Binding-site contacts:
Ligand atom C22 contacts residue ALA52 of chain 1.PA at 4.0 Å (hydrophobic).
Ligand atom C20 contacts residue MET225 of chain 1.PA at 4.0 Å (hydrophobic).
Ligand atom C5 contacts residue ARG274 of chain 1.PA at 4.1 Å.
Ligand atom C15 contacts residue TRP23 of chain 1.C at 3.5 Å (hydrophobic).
Ligand atom C19 contacts residue ALA52 of chain 1.PA at 3.5 Å (hydrophobic).
Ligand atom C26 contacts residue LEU15 of chain 1.PA at 4.1 Å (hydrophobic).
Ligand atom C8 contacts residue ARG54 of chain 1.C at 4.0 Å.
Ligand atom C28 contacts residue LEU14 of chain 1.PA at 3.8 Å (hydrophobic).
Ligand atom C4 contacts residue ARG274 of chain 1.PA at 4.1 Å.
Ligand atom C11 contacts residue PHE224 of chain 1.PA at 3.8 Å (hydrophobic).
Ligand atom CM2 contacts residue ASP47 of chain 1.C at 3.8 Å.
Ligand atom C12 contacts residue TRP23 of chain 1.C at 3.7 Å (hydrophobic).
Ligand atom C10 contacts residue VAL52 of chain 1.C at 3.7 Å (hydrophobic).
Ligand atom C15 contacts residue LEU55 of chain 1.PA at 3.7 Å (hydrophobic).
Ligand atom C13 contacts residue PHE224 of chain 1.PA at 4.0 Å (hydrophobic).
Ligand atom CM3 contacts residue MET164 of chain 1.P at 3.9 Å (hydrophobic).
Ligand atom CM2 contacts residue VAL52 of chain 1.C at 3.7 Å (hydrophobic).
Ligand atom C8 contacts residue PHE224 of chain 1.PA at 3.5 Å (hydrophobic).
Ligand atom C11 contacts residue ARG25 of chain 1.PA at 4.0 Å.
Ligand atom O1 contacts residue ARG25 of chain 1.PA at 3.5 Å.
Ligand atom C21 contacts residue MET225 of chain 1.PA at 3.7 Å (hydrophobic).
Ligand atom C26 contacts residue LEU14 of chain 1.PA at 3.7 Å (hydrophobic).
Ligand atom C27 contacts residue LEU14 of chain 1.PA at 3.7 Å (hydrophobic).
Ligand atom C16 contacts residue LEU55 of chain 1.PA at 3.9 Å (hydrophobic).
Ligand atom C16 contacts residue ASP51 of chain 1.PA at 3.7 Å.
Ligand atom C15 contacts residue PHE224 of chain 1.PA at 3.4 Å (hydrophobic).
Ligand atom C10 contacts residue ARG25 of chain 1.PA at 3.5 Å.
Ligand atom C14 contacts residue PHE224 of chain 1.PA at 3.5 Å (hydrophobic).
Ligand atom C12 contacts residue PHE224 of chain 1.PA at 3.9 Å (hydrophobic).
Ligand atom C2 contacts residue VAL52 of chain 1.C at 4.1 Å (hydrophobic).
Ligand atom C9 contacts residue ARG25 of chain 1.PA at 4.0 Å.
Ligand atom C23 contacts residue ALA52 of chain 1.PA at 3.5 Å (hydrophobic).
Ligand atom C7 contacts residue PHE224 of chain 1.PA at 3.6 Å (hydrophobic).
Ligand atom C13 contacts residue ASP51 of chain 1.PA at 4.0 Å.
Ligand atom C23 contacts residue ALA18 of chain 1.PA at 4.1 Å (hydrophobic).
Ligand atom C20 contacts residue ALA221 of chain 1.PA at 3.8 Å (hydrophobic).
Ligand atom C22 contacts residue MET225 of chain 1.PA at 3.6 Å (hydrophobic).
Ligand atom C27 contacts residue LEU15 of chain 1.PA at 3.9 Å (hydrophobic).
Ligand atom C20 contacts residue ALA52 of chain 1.PA at 3.9 Å (hydrophobic).
Ligand atom CM5 contacts residue ARG54 of chain 1.C at 3.4 Å.

Sequence of chain 1.C:
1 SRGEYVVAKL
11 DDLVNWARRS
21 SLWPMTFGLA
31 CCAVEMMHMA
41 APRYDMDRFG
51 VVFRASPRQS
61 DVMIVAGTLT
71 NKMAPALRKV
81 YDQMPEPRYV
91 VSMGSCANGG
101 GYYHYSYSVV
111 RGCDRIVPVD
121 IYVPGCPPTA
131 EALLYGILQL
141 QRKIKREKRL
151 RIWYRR

The small molecule below binds the protein below.
Small molecule (SMILES): COC1=C(OC)C(=O)C(C/C=C(/C)CCC=C(C)CC/C=C(/C)CC/C=C(\C)CC/C=C(\C)CC/C=C(\C)CC/C=C(/C)CCC=C(C)CCC=C(C)CCC=C(C)C)=C(C)C1=O

Sequence of chain 1.PA:
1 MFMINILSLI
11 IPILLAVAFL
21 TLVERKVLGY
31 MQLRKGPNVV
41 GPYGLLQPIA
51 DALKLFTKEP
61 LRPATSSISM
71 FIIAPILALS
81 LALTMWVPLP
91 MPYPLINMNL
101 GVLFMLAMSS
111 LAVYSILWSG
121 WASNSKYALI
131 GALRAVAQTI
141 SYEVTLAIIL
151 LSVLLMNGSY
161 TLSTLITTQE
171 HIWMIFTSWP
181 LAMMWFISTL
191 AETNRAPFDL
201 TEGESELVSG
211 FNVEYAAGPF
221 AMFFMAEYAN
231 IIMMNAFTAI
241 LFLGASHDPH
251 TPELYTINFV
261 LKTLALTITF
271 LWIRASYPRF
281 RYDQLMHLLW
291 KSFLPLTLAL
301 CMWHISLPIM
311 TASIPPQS

Sequence of chain 1.P:
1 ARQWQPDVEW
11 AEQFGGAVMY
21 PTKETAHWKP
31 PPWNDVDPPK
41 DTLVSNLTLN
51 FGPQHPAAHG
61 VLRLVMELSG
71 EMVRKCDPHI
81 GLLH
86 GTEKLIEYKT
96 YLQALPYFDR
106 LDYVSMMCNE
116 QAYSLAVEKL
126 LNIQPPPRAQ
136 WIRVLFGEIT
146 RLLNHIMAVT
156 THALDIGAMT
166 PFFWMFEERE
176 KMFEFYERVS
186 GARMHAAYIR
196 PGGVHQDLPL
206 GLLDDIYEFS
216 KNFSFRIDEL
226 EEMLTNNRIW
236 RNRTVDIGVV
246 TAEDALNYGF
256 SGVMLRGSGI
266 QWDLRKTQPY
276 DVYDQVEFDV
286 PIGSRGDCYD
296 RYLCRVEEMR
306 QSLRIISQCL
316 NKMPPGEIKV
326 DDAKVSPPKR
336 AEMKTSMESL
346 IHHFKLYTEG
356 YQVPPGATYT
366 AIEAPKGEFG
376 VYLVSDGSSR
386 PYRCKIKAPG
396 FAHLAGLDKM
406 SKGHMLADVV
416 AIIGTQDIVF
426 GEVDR